Sequence of chain 1.A:
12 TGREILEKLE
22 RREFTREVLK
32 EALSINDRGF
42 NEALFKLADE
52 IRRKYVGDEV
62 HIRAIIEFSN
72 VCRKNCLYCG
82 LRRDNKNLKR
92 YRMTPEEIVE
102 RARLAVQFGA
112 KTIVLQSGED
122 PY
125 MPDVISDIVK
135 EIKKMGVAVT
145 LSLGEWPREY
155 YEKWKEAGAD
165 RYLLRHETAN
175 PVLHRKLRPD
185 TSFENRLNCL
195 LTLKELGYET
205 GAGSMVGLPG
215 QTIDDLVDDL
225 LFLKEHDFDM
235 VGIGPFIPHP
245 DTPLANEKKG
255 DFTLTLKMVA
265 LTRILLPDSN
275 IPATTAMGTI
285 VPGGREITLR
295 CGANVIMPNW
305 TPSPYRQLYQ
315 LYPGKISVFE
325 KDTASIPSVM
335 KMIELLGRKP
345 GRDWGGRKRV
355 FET

Binding-site contacts:
Ligand atom CA contacts residue ARG169 of chain 1.A at 4.3 Å.
Ligand atom O contacts residue ALA280 of chain 1.A at 2.8 Å (h-bond).
Ligand atom SE contacts residue ARG169 of chain 1.A at 4.0 Å.
Ligand atom N contacts residue THR279 of chain 1.A at 4.4 Å.
Ligand atom OXT contacts residue THR279 of chain 1.A at 3.6 Å.
Ligand atom CB contacts residue ARG169 of chain 1.A at 3.9 Å.
Ligand atom CB contacts residue 5AD1 of chain 1.K at 3.1 Å.
Ligand atom C contacts residue THR278 of chain 1.A at 4.4 Å.
Ligand atom C contacts residue THR279 of chain 1.A at 3.9 Å.
Ligand atom OXT contacts residue ALA280 of chain 1.A at 4.0 Å.
Ligand atom SE contacts residue GLN117 of chain 1.A at 3.6 Å.
Ligand atom N contacts residue ARG169 of chain 1.A at 3.6 Å (salt-bridge).
Ligand atom SE contacts residue 5AD1 of chain 1.K at 2.1 Å.
Ligand atom C contacts residue ALA280 of chain 1.A at 3.8 Å (hydrophobic).
Ligand atom C contacts residue TYR316 of chain 1.A at 3.5 Å (hydrophobic).
Ligand atom O contacts residue ARG169 of chain 1.A at 4.4 Å.
Ligand atom CB contacts residue LEU315 of chain 1.A at 4.4 Å (hydrophobic).
Ligand atom CA contacts residue 5AD1 of chain 1.K at 4.5 Å.
Ligand atom O contacts residue THR278 of chain 1.A at 3.5 Å.
Ligand atom O contacts residue THR279 of chain 1.A at 3.4 Å (h-bond).
Ligand atom O contacts residue TYR316 of chain 1.A at 3.5 Å (h-bond).
Ligand atom N contacts residue THR278 of chain 1.A at 3.8 Å.
Ligand atom OXT contacts residue TYR316 of chain 1.A at 2.7 Å (h-bond).

This small molecule binds to this protein.
Small molecule (SMILES): N[C@@H](C[SeH])C(=O)O